Sequence of chain 1.A:
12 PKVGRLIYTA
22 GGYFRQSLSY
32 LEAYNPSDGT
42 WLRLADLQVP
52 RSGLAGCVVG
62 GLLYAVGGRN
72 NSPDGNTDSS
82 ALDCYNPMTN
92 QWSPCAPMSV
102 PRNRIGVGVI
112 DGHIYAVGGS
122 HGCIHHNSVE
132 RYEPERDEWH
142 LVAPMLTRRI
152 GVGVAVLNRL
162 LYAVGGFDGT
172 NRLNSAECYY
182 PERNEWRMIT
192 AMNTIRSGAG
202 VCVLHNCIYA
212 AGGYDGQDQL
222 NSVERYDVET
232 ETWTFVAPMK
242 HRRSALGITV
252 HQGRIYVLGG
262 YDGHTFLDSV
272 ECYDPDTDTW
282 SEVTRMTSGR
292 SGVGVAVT

The protein below binds the small molecule below.
Small molecule (SMILES): Cc1ccc(S(=O)(=O)c2cnc(SCC(=O)Nc3ccccc3C(F)(F)F)[nH]c2=O)c(C)c1

Binding-site contacts:
Ligand atom N2 contacts residue TYR24 of chain 1.A at 3.5 Å.
Ligand atom C15 contacts residue ALA246 of chain 1.A at 3.8 Å (hydrophobic).
Ligand atom O4 contacts residue GLY54 of chain 1.A at 3.3 Å (h-bond).
Ligand atom C1 contacts residue ARG105 of chain 1.A at 3.3 Å.
Ligand atom C20 contacts residue ALA246 of chain 1.A at 3.4 Å (hydrophobic).
Ligand atom C17 contacts residue ALA246 of chain 1.A at 3.6 Å (hydrophobic).
Ligand atom C9 contacts residue PHE267 of chain 1.A at 3.9 Å (hydrophobic).
Ligand atom C16 contacts residue ARG105 of chain 1.A at 3.9 Å.
Ligand atom C16 contacts residue ALA246 of chain 1.A at 3.8 Å (hydrophobic).
Ligand atom C21 contacts residue 4ID1 of chain 1.I at 3.3 Å.
Ligand atom F2 contacts residue 4ID1 of chain 1.I at 3.3 Å.
Ligand atom F1 contacts residue 4ID1 of chain 1.I at 3.2 Å.
Ligand atom C8 contacts residue PHE267 of chain 1.A at 3.6 Å (hydrophobic).
Ligand atom C3 contacts residue TYR24 of chain 1.A at 3.6 Å (hydrophobic).
Ligand atom C19 contacts residue ALA246 of chain 1.A at 3.4 Å (hydrophobic).
Ligand atom C8 contacts residue TYR262 of chain 1.A at 3.9 Å (hydrophobic).
Ligand atom C11 contacts residue TYR24 of chain 1.A at 3.8 Å (hydrophobic).
Ligand atom C18 contacts residue GLY199 of chain 1.A at 3.2 Å.
Ligand atom F3 contacts residue PHE267 of chain 1.A at 3.7 Å.
Ligand atom O2 contacts residue TYR24 of chain 1.A at 3.2 Å (h-bond).
Ligand atom C4 contacts residue TYR24 of chain 1.A at 3.2 Å (hydrophobic).
Ligand atom C7 contacts residue 4ID1 of chain 1.I at 3.7 Å.
Ligand atom C12 contacts residue TYR24 of chain 1.A at 3.6 Å (hydrophobic).
Ligand atom O3 contacts residue GLY293 of chain 1.A at 3.6 Å.
Ligand atom S2 contacts residue SER292 of chain 1.A at 3.9 Å.
Ligand atom O4 contacts residue SER53 of chain 1.A at 3.5 Å.
Ligand atom C6 contacts residue PHE267 of chain 1.A at 3.8 Å (hydrophobic).
Ligand atom O3 contacts residue ALA246 of chain 1.A at 3.9 Å.
Ligand atom O3 contacts residue TYR24 of chain 1.A at 3.9 Å.
Ligand atom F2 contacts residue TYR262 of chain 1.A at 3.8 Å.
Ligand atom O3 contacts residue SER292 of chain 1.A at 2.5 Å (h-bond).
Ligand atom N1 contacts residue ARG105 of chain 1.A at 3.0 Å (salt-bridge).
Ligand atom C19 contacts residue 4ID1 of chain 1.I at 3.9 Å.
Ligand atom N3 contacts residue TYR24 of chain 1.A at 3.9 Å.
Ligand atom O4 contacts residue GLY293 of chain 1.A at 3.5 Å.
Ligand atom N1 contacts residue 4ID1 of chain 1.I at 3.9 Å.
Ligand atom C5 contacts residue TYR24 of chain 1.A at 3.6 Å (hydrophobic).
Ligand atom C14 contacts residue ALA246 of chain 1.A at 3.6 Å (hydrophobic).
Ligand atom O1 contacts residue ARG105 of chain 1.A at 2.9 Å (salt-bridge).
Ligand atom S1 contacts residue ARG70 of chain 1.A at 3.7 Å.